This small molecule binds to this protein.
Small molecule (SMILES): CC(C)(C)[C@H](NC(=O)[C@H](CCON=C(N)N)NC(=O)Cc1ccc(CN=C(N)N)cc1)C(=O)N[C@@H](CCON=C(N)N)C(=O)NCc1ccc(C(=N)N)cc1

Sequence of chain 1.A:
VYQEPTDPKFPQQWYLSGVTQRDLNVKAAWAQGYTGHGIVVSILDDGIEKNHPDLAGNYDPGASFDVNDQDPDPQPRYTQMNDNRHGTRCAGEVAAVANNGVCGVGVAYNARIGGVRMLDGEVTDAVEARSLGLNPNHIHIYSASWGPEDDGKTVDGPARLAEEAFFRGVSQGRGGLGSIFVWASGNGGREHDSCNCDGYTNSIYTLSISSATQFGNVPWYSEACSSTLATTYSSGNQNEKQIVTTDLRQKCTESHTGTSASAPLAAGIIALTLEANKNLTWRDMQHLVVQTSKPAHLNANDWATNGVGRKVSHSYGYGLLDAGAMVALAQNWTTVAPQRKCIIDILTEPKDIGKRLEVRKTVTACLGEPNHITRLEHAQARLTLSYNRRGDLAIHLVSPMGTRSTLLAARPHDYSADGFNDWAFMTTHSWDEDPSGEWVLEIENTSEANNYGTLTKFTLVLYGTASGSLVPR

Binding-site contacts:
Ligand atom C21 contacts residue TRP147 of chain 1.A at 3.5 Å (hydrophobic).
Ligand atom CZ contacts residue TYR201 of chain 1.A at 3.5 Å (hydrophobic).
Ligand atom CZ contacts residue ASP157 of chain 1.A at 3.4 Å.
Ligand atom CG1 contacts residue GLY148 of chain 1.A at 3.4 Å.
Ligand atom N3 contacts residue GLU129 of chain 1.A at 3.1 Å (salt-bridge).
Ligand atom NH1 contacts residue ASP157 of chain 1.A at 2.8 Å (salt-bridge).
Ligand atom C22 contacts residue THR260 of chain 1.A at 3.4 Å.
Ligand atom O contacts residue GLY148 of chain 1.A at 3.2 Å (h-bond).
Ligand atom O contacts residue TRP147 of chain 1.A at 3.1 Å.
Ligand atom N35 contacts residue GLY148 of chain 1.A at 3.5 Å.
Ligand atom CA contacts residue GLY148 of chain 1.A at 3.4 Å.
Ligand atom C27 contacts residue ASP199 of chain 1.A at 3.2 Å.
Ligand atom OD contacts residue GLU129 of chain 1.A at 3.4 Å (salt-bridge).
Ligand atom CZ contacts residue ASP47 of chain 1.A at 3.5 Å.
Ligand atom C22 contacts residue TRP147 of chain 1.A at 3.4 Å (hydrophobic).
Ligand atom C16 contacts residue SER261 of chain 1.A at 3.1 Å.
Ligand atom C21 contacts residue ALA185 of chain 1.A at 3.5 Å (hydrophobic).
Ligand atom NH1 contacts residue ASP47 of chain 1.A at 3.5 Å (salt-bridge).
Ligand atom N34 contacts residue ALA185 of chain 1.A at 2.9 Å (h-bond).
Ligand atom NH1 contacts residue ASP84 of chain 1.A at 3.5 Å (salt-bridge).
Ligand atom NH2 contacts residue TYR201 of chain 1.A at 2.8 Å (h-bond).
Ligand atom CG contacts residue GLU129 of chain 1.A at 3.3 Å.
Ligand atom C22 contacts residue SER146 of chain 1.A at 3.4 Å.
Ligand atom C19 contacts residue ASP151 of chain 1.A at 3.1 Å.
Ligand atom N contacts residue GLY148 of chain 1.A at 2.9 Å (h-bond).
Ligand atom C9 contacts residue VAL124 of chain 1.A at 3.5 Å (hydrophobic).
Ligand atom NH2 contacts residue ASP157 of chain 1.A at 3.1 Å (salt-bridge).
Ligand atom NE contacts residue ASP47 of chain 1.A at 2.7 Å (salt-bridge).
Ligand atom N34 contacts residue ASP199 of chain 1.A at 2.8 Å (salt-bridge).
Ligand atom NE contacts residue TYR201 of chain 1.A at 3.3 Å (h-bond).
Ligand atom N35 contacts residue PRO149 of chain 1.A at 3.0 Å (h-bond).
Ligand atom C18 contacts residue ASP151 of chain 1.A at 3.5 Å.
Ligand atom C6 contacts residue VAL124 of chain 1.A at 3.1 Å (hydrophobic).
Ligand atom N23 contacts residue SER261 of chain 1.A at 3.5 Å (h-bond).
Ligand atom NH1 contacts residue ASN85 of chain 1.A at 2.7 Å (h-bond).
Ligand atom CZ contacts residue ASP84 of chain 1.A at 3.5 Å.
Ligand atom N3 contacts residue VAL124 of chain 1.A at 2.8 Å (h-bond).
Ligand atom NE contacts residue GLU129 of chain 1.A at 2.7 Å (salt-bridge).
Ligand atom N35 contacts residue ASP199 of chain 1.A at 2.8 Å (salt-bridge).
Ligand atom N23 contacts residue SER146 of chain 1.A at 2.8 Å (h-bond).